A protein and the small-molecule ligand that binds it are described below.
Small molecule (SMILES): CC(=O)N[C@H]1[C@H](O[C@H]2[C@H](O)[C@@H](NC(C)=O)CO[C@@H]2CO)O[C@H](CO)[C@@H](O[C@@H]2O[C@H](CO)[C@@H](O)[C@H](O[C@H]3O[C@H](CO)[C@@H](O)[C@H](O)[C@@H]3O)[C@@H]2O)[C@@H]1O

Sequence of chain 1.F:
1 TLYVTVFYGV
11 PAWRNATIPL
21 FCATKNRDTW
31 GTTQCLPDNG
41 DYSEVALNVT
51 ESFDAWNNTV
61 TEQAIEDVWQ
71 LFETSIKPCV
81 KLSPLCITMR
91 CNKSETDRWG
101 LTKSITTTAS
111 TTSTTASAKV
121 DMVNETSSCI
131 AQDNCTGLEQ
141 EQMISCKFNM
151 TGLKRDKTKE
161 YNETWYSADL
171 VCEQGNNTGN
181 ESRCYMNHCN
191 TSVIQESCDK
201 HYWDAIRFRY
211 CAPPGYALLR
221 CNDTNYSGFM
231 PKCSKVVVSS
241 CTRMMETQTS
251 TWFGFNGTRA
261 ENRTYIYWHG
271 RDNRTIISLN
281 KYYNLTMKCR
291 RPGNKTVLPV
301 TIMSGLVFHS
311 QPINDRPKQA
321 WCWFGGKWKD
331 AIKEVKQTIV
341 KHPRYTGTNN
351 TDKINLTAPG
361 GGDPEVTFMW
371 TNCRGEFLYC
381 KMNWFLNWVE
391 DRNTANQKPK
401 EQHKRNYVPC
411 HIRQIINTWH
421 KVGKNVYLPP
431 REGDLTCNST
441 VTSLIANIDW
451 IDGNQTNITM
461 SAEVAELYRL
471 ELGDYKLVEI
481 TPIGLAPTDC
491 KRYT

Binding-site contacts:
Ligand atom O7 contacts residue ASN190 of chain 1.F at 3.2 Å (h-bond).
Ligand atom N2 contacts residue ASN190 of chain 1.F at 2.9 Å (h-bond).
Ligand atom C1 contacts residue ASN190 of chain 1.F at 1.4 Å.
Ligand atom C4 contacts residue ASN190 of chain 1.F at 4.2 Å.
Ligand atom C2 contacts residue ASN190 of chain 1.F at 2.5 Å.
Ligand atom C8 contacts residue ASN190 of chain 1.F at 3.5 Å.
Ligand atom C5 contacts residue ASN190 of chain 1.F at 3.7 Å.
Ligand atom O5 contacts residue ASN190 of chain 1.F at 2.4 Å (h-bond).
Ligand atom C8 contacts residue GLN174 of chain 1.F at 3.7 Å.
Ligand atom N2 contacts residue THR191 of chain 1.F at 4.2 Å.
Ligand atom C7 contacts residue ASN190 of chain 1.F at 3.4 Å.
Ligand atom O7 contacts residue THR191 of chain 1.F at 4.3 Å.
Ligand atom O7 contacts residue GLN174 of chain 1.F at 4.5 Å.
Ligand atom C3 contacts residue ASN190 of chain 1.F at 3.8 Å.